Binding-site contacts:
Ligand atom O30 contacts residue LEU50 of chain 1.A at 3.9 Å.
Ligand atom O17 contacts residue CYS94 of chain 1.A at 4.0 Å.
Ligand atom N8 contacts residue ILE104 of chain 1.A at 3.9 Å.
Ligand atom C3 contacts residue ILE104 of chain 1.A at 4.0 Å (hydrophobic).
Ligand atom C29 contacts residue PRO44 of chain 1.A at 3.4 Å (hydrophobic).
Ligand atom C29 contacts residue PRO40 of chain 1.A at 3.3 Å (hydrophobic).
Ligand atom C29 contacts residue GLN43 of chain 1.A at 2.7 Å.
Ligand atom C1 contacts residue LEU50 of chain 1.A at 3.8 Å (hydrophobic).
Ligand atom C19 contacts residue PRO40 of chain 1.A at 3.8 Å (hydrophobic).
Ligand atom C21 contacts residue LEU50 of chain 1.A at 4.0 Å (hydrophobic).
Ligand atom C4 contacts residue TYR97 of chain 1.A at 4.0 Å (hydrophobic).
Ligand atom C12 contacts residue LEU52 of chain 1.A at 3.8 Å (hydrophobic).
Ligand atom C22 contacts residue TRP39 of chain 1.A at 3.5 Å (hydrophobic).
Ligand atom C4 contacts residue ASN98 of chain 1.A at 3.2 Å.
Ligand atom C6 contacts residue LEU52 of chain 1.A at 4.0 Å (hydrophobic).
Ligand atom O25 contacts residue ILE104 of chain 1.A at 3.7 Å.
Ligand atom C18 contacts residue VAL45 of chain 1.A at 3.8 Å (hydrophobic).
Ligand atom O17 contacts residue ASN98 of chain 1.A at 3.0 Å (h-bond).
Ligand atom C16 contacts residue LEU52 of chain 1.A at 3.9 Å (hydrophobic).
Ligand atom C7 contacts residue ILE104 of chain 1.A at 3.8 Å (hydrophobic).
Ligand atom O30 contacts residue ASP46 of chain 1.A at 2.8 Å (salt-bridge).
Ligand atom C15 contacts residue LEU50 of chain 1.A at 4.0 Å (hydrophobic).
Ligand atom C18 contacts residue PRO40 of chain 1.A at 3.9 Å (hydrophobic).
Ligand atom C7 contacts residue ASN98 of chain 1.A at 3.9 Å.
Ligand atom O30 contacts residue PRO44 of chain 1.A at 3.6 Å (h-bond).
Ligand atom C23 contacts residue TRP39 of chain 1.A at 3.7 Å (hydrophobic).
Ligand atom C28 contacts residue GLN43 of chain 1.A at 2.6 Å.
Ligand atom C18 contacts residue PHE41 of chain 1.A at 3.7 Å (hydrophobic).
Ligand atom C5 contacts residue ASN98 of chain 1.A at 3.6 Å.
Ligand atom C26 contacts residue PRO40 of chain 1.A at 4.0 Å (hydrophobic).
Ligand atom C24 contacts residue PRO40 of chain 1.A at 3.6 Å (hydrophobic).
Ligand atom N13 contacts residue LEU52 of chain 1.A at 3.8 Å.
Ligand atom O30 contacts residue VAL45 of chain 1.A at 3.7 Å.
Ligand atom N8 contacts residue VAL45 of chain 1.A at 3.8 Å.
Ligand atom O25 contacts residue PRO40 of chain 1.A at 3.7 Å.
Ligand atom O31 contacts residue LYS49 of chain 1.A at 3.7 Å.
Ligand atom C9 contacts residue VAL45 of chain 1.A at 3.9 Å (hydrophobic).
Ligand atom C9 contacts residue PRO40 of chain 1.A at 3.4 Å (hydrophobic).
Ligand atom C20 contacts residue LEU50 of chain 1.A at 3.6 Å (hydrophobic).
Ligand atom C9 contacts residue ILE104 of chain 1.A at 4.0 Å (hydrophobic).

Sequence of chain 1.A:
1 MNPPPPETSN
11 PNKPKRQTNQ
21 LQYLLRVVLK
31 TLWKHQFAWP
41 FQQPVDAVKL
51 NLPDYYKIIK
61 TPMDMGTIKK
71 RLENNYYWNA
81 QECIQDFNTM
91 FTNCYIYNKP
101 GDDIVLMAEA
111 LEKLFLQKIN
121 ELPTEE

This protein binds this small molecule.
Small molecule (SMILES): CCS(=O)(=O)c1ccc(OC)c(-c2cn(C)c(=O)c3ccc(-c4cnn(C)c4)cc23)c1